A small-molecule ligand and the protein it binds are described below.
Small molecule (SMILES): CC(=O)N[C@@H]1[C@@H](O)[C@H](O)[C@@H](CO)O[C@H]1O

Sequence of chain 2.F:
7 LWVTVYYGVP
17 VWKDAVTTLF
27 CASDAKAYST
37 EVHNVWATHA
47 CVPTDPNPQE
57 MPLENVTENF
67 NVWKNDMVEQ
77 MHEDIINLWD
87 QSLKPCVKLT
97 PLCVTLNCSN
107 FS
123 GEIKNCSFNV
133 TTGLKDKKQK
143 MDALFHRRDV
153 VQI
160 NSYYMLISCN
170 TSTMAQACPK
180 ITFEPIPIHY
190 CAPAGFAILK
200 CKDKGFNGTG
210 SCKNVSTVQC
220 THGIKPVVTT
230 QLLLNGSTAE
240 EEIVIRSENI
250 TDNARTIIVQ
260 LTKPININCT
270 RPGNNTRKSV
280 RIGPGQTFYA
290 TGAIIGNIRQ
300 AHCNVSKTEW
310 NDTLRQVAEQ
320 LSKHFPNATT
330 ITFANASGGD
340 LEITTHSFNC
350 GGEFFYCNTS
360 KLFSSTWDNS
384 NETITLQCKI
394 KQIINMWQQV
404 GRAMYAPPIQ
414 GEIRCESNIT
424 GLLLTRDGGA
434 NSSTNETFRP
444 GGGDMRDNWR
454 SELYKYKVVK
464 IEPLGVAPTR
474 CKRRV

Binding-site contacts:
Ligand atom C8 contacts residue PHE107 of chain 2.F at 3.6 Å (hydrophobic).
Ligand atom C1 contacts residue ASP144 of chain 2.F at 4.3 Å.
Ligand atom C2 contacts residue ASP144 of chain 2.F at 4.3 Å.
Ligand atom O5 contacts residue ASN127 of chain 2.F at 2.4 Å (h-bond).
Ligand atom C8 contacts residue ALA292 of chain 2.F at 3.8 Å (hydrophobic).
Ligand atom C7 contacts residue ASN127 of chain 2.F at 3.6 Å.
Ligand atom C8 contacts residue LEU146 of chain 2.F at 3.7 Å (hydrophobic).
Ligand atom C1 contacts residue ASN127 of chain 2.F at 1.4 Å.
Ligand atom C3 contacts residue ASN127 of chain 2.F at 3.8 Å.
Ligand atom C7 contacts residue PHE107 of chain 2.F at 4.0 Å (hydrophobic).
Ligand atom C2 contacts residue ASN127 of chain 2.F at 2.5 Å.
Ligand atom C5 contacts residue ASN127 of chain 2.F at 3.7 Å.
Ligand atom C4 contacts residue ASN127 of chain 2.F at 4.2 Å.
Ligand atom N2 contacts residue ASP144 of chain 2.F at 4.0 Å.
Ligand atom O7 contacts residue ASN127 of chain 2.F at 4.0 Å.
Ligand atom O7 contacts residue PHE107 of chain 2.F at 3.9 Å.
Ligand atom C3 contacts residue ASP144 of chain 2.F at 4.1 Å.
Ligand atom N2 contacts residue ASN127 of chain 2.F at 2.9 Å (h-bond).